The small molecule below binds the protein below.
Small molecule (SMILES): CC(C)CCC[C@@H](C)[C@H]1CC[C@H]2[C@@H]3CC=C4C[C@@H](O)CC[C@]4(C)[C@H]3CC[C@]12C

Binding-site contacts:
Ligand atom O1 contacts residue CYS417 of chain 1.A at 4.1 Å.
Ligand atom O1 contacts residue CYS414 of chain 1.A at 3.2 Å.
Ligand atom C16 contacts residue PHE413 of chain 1.A at 4.5 Å (hydrophobic).
Ligand atom C11 contacts residue CYS409 of chain 1.A at 4.5 Å (hydrophobic).
Ligand atom C1 contacts residue PHE410 of chain 1.A at 3.9 Å (hydrophobic).
Ligand atom C2 contacts residue PHE413 of chain 1.A at 4.2 Å (hydrophobic).
Ligand atom C15 contacts residue PHE413 of chain 1.A at 4.1 Å (hydrophobic).
Ligand atom C1 contacts residue PHE413 of chain 1.A at 4.3 Å (hydrophobic).
Ligand atom C14 contacts residue PHE413 of chain 1.A at 3.7 Å (hydrophobic).
Ligand atom C16 contacts residue PHE191 of chain 1.A at 4.0 Å (hydrophobic).
Ligand atom C9 contacts residue CYS409 of chain 1.A at 4.5 Å (hydrophobic).
Ligand atom C14 contacts residue CYS409 of chain 1.A at 4.5 Å (hydrophobic).
Ligand atom C8 contacts residue PHE413 of chain 1.A at 3.6 Å (hydrophobic).
Ligand atom C21 contacts residue PHE190 of chain 1.A at 4.3 Å (hydrophobic).
Ligand atom C3 contacts residue CYS414 of chain 1.A at 3.8 Å (hydrophobic).
Ligand atom C9 contacts residue PHE413 of chain 1.A at 4.1 Å (hydrophobic).
Ligand atom C17 contacts residue PHE191 of chain 1.A at 4.5 Å (hydrophobic).
Ligand atom C1 contacts residue CYS409 of chain 1.A at 4.2 Å (hydrophobic).
Ligand atom C19 contacts residue PHE410 of chain 1.A at 3.5 Å (hydrophobic).
Ligand atom C12 contacts residue CYS409 of chain 1.A at 3.9 Å (hydrophobic).
Ligand atom C3 contacts residue PHE413 of chain 1.A at 4.2 Å (hydrophobic).
Ligand atom C2 contacts residue CYS414 of chain 1.A at 3.7 Å (hydrophobic).
Ligand atom C13 contacts residue CYS409 of chain 1.A at 4.5 Å (hydrophobic).
Ligand atom C2 contacts residue PHE410 of chain 1.A at 3.9 Å (hydrophobic).
Ligand atom C11 contacts residue PHE410 of chain 1.A at 4.1 Å (hydrophobic).

Sequence of chain 1.A:
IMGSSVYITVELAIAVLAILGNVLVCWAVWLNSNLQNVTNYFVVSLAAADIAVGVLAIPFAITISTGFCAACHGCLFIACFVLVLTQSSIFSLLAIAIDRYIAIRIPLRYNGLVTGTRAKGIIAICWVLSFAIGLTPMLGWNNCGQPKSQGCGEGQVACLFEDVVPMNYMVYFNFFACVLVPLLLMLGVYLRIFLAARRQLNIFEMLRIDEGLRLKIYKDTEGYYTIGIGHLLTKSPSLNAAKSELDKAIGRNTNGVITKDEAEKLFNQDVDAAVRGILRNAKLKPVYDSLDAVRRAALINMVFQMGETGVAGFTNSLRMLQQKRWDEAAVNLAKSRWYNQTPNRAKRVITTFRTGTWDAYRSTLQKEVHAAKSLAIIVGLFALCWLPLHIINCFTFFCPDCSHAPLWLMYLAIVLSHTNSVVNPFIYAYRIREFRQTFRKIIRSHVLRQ